Binding-site contacts:
Ligand atom C4 contacts residue LEU103 of chain 8.A at 3.6 Å (hydrophobic).
Ligand atom C2B contacts residue TYR147 of chain 8.A at 3.4 Å (hydrophobic).
Ligand atom C5A contacts residue TYR145 of chain 8.A at 3.7 Å (hydrophobic).
Ligand atom N2 contacts residue MET217 of chain 8.A at 3.1 Å (h-bond).
Ligand atom C2C contacts residue MET217 of chain 8.A at 3.9 Å (hydrophobic).
Ligand atom O1 contacts residue MET217 of chain 8.A at 2.7 Å (h-bond).
Ligand atom C6B contacts residue ILE125 of chain 8.A at 3.3 Å (hydrophobic).
Ligand atom C2A contacts residue PHE182 of chain 8.A at 4.1 Å (hydrophobic).
Ligand atom C4B contacts residue ILE125 of chain 8.A at 4.0 Å (hydrophobic).
Ligand atom C4A contacts residue MET146 of chain 8.A at 4.0 Å (hydrophobic).
Ligand atom C5B contacts residue ILE125 of chain 8.A at 3.5 Å (hydrophobic).
Ligand atom N3A contacts residue TYR147 of chain 8.A at 4.1 Å.
Ligand atom N3A contacts residue ILE220 of chain 8.A at 4.3 Å.
Ligand atom O1A contacts residue LEU127 of chain 8.A at 4.1 Å.
Ligand atom N3A contacts residue PHE182 of chain 8.A at 4.1 Å.
Ligand atom C3B contacts residue TYR147 of chain 8.A at 3.3 Å (hydrophobic).
Ligand atom C3C contacts residue ILE101 of chain 8.A at 3.8 Å (hydrophobic).
Ligand atom C3B contacts residue ILE125 of chain 8.A at 4.3 Å (hydrophobic).
Ligand atom C31 contacts residue LEU103 of chain 8.A at 4.1 Å (hydrophobic).
Ligand atom C2B contacts residue ILE125 of chain 8.A at 4.1 Å (hydrophobic).
Ligand atom C3 contacts residue MET217 of chain 8.A at 4.2 Å (hydrophobic).
Ligand atom C2B contacts residue ILE184 of chain 8.A at 4.1 Å (hydrophobic).
Ligand atom CL2 contacts residue ILE184 of chain 8.A at 4.2 Å.
Ligand atom N2 contacts residue ASN215 of chain 8.A at 4.0 Å.
Ligand atom C4B contacts residue ILE220 of chain 8.A at 4.2 Å (hydrophobic).
Ligand atom O1A contacts residue ILE239 of chain 8.A at 4.3 Å.
Ligand atom CL2 contacts residue TYR147 of chain 8.A at 2.4 Å.
Ligand atom C5A contacts residue LEU127 of chain 8.A at 3.8 Å (hydrophobic).
Ligand atom C4A contacts residue TYR145 of chain 8.A at 3.7 Å (hydrophobic).
Ligand atom CL1 contacts residue ILE239 of chain 8.A at 4.0 Å.
Ligand atom C31 contacts residue MET195 of chain 8.A at 3.9 Å (hydrophobic).
Ligand atom CL1 contacts residue ILE125 of chain 8.A at 3.7 Å.
Ligand atom C1B contacts residue ILE125 of chain 8.A at 3.6 Å (hydrophobic).
Ligand atom CL2 contacts residue LEU187 of chain 8.A at 3.9 Å.
Ligand atom C5B contacts residue ILE220 of chain 8.A at 4.3 Å (hydrophobic).
Ligand atom O1B contacts residue ILE125 of chain 8.A at 4.1 Å.
Ligand atom C5 contacts residue MET217 of chain 8.A at 3.8 Å (hydrophobic).
Ligand atom C2A contacts residue ILE220 of chain 8.A at 4.1 Å (hydrophobic).
Ligand atom C3 contacts residue LEU103 of chain 8.A at 4.3 Å (hydrophobic).
Ligand atom C2C contacts residue ILE101 of chain 8.A at 4.2 Å (hydrophobic).

A protein and the small-molecule ligand that binds it are described below.
Small molecule (SMILES): Cc1cc(CCCOc2c(Cl)cc(C3=NCCO3)cc2Cl)on1

Sequence of chain 8.A:
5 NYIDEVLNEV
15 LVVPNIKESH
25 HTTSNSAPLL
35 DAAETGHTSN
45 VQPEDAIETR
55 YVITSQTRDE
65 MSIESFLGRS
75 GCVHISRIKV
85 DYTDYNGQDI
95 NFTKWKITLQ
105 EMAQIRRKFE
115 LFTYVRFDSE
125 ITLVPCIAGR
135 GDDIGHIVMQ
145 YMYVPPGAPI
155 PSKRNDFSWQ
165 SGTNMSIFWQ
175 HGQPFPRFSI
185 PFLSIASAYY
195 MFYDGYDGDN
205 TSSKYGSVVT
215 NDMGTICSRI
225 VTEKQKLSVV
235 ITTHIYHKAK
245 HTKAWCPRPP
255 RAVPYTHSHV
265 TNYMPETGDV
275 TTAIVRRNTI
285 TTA